Binding-site contacts:
Ligand atom O6 contacts residue ASN245 of chain 6.A at 4.4 Å.
Ligand atom C6 contacts residue LYS248 of chain 6.A at 4.3 Å.
Ligand atom C5 contacts residue ASN245 of chain 6.A at 3.9 Å.
Ligand atom C1 contacts residue ASN245 of chain 6.A at 4.0 Å.
Ligand atom O5 contacts residue ASN245 of chain 6.A at 3.0 Å (h-bond).
Ligand atom O4 contacts residue LEU249 of chain 6.A at 3.8 Å.
Ligand atom O4 contacts residue PHE278 of chain 6.A at 3.8 Å.
Ligand atom N2 contacts residue TYR237 of chain 6.A at 3.7 Å.
Ligand atom C2 contacts residue PRO281 of chain 6.A at 4.4 Å (hydrophobic).
Ligand atom C5 contacts residue ASN241 of chain 6.A at 3.6 Å.
Ligand atom O3 contacts residue PRO281 of chain 6.A at 4.0 Å.
Ligand atom O3 contacts residue VAL280 of chain 6.A at 3.8 Å.
Ligand atom C7 contacts residue ASN241 of chain 6.A at 3.9 Å.
Ligand atom C3 contacts residue VAL280 of chain 6.A at 4.4 Å (hydrophobic).
Ligand atom C5 contacts residue PRO281 of chain 6.A at 4.3 Å (hydrophobic).
Ligand atom C8 contacts residue TYR237 of chain 6.A at 4.1 Å (hydrophobic).
Ligand atom N2 contacts residue ASN241 of chain 6.A at 2.8 Å (h-bond).
Ligand atom O5 contacts residue ASN245 of chain 6.A at 4.3 Å.
Ligand atom C5 contacts residue ASN245 of chain 6.A at 3.8 Å.
Ligand atom C7 contacts residue PRO281 of chain 6.A at 4.4 Å (hydrophobic).
Ligand atom O2 contacts residue PRO281 of chain 6.A at 3.9 Å.
Ligand atom O7 contacts residue ASN241 of chain 6.A at 4.3 Å.
Ligand atom C1 contacts residue ASN245 of chain 6.A at 4.1 Å.
Ligand atom O5 contacts residue ASN241 of chain 6.A at 2.4 Å (h-bond).
Ligand atom C7 contacts residue TYR237 of chain 6.A at 4.3 Å (hydrophobic).
Ligand atom C6 contacts residue ASN245 of chain 6.A at 3.9 Å.
Ligand atom C6 contacts residue PRO281 of chain 6.A at 4.3 Å (hydrophobic).
Ligand atom C1 contacts residue ASN241 of chain 6.A at 1.4 Å.
Ligand atom C4 contacts residue PHE278 of chain 6.A at 3.2 Å (hydrophobic).
Ligand atom C3 contacts residue PHE278 of chain 6.A at 3.5 Å (hydrophobic).
Ligand atom C2 contacts residue ASN241 of chain 6.A at 2.4 Å.
Ligand atom C5 contacts residue PHE278 of chain 6.A at 4.4 Å (hydrophobic).
Ligand atom C3 contacts residue PRO281 of chain 6.A at 4.4 Å (hydrophobic).
Ligand atom C4 contacts residue ASN241 of chain 6.A at 4.2 Å.
Ligand atom O7 contacts residue PRO281 of chain 6.A at 3.6 Å.
Ligand atom O3 contacts residue PHE278 of chain 6.A at 3.5 Å (h-bond).
Ligand atom C6 contacts residue LEU249 of chain 6.A at 3.7 Å (hydrophobic).
Ligand atom O3 contacts residue PRO281 of chain 6.A at 3.9 Å.
Ligand atom C3 contacts residue ASN241 of chain 6.A at 3.7 Å.
Ligand atom C6 contacts residue ASN245 of chain 6.A at 3.5 Å.

This small molecule binds to this protein.
Small molecule (SMILES): CC(=O)N[C@H]1[C@H](O[C@H]2[C@H](O)[C@@H](NC(C)=O)CO[C@@H]2CO[C@H]2O[C@@H](C)[C@@H](O)[C@@H](O)[C@@H]2O)O[C@H](CO)[C@@H](O)[C@@H]1O

Sequence of chain 6.A:
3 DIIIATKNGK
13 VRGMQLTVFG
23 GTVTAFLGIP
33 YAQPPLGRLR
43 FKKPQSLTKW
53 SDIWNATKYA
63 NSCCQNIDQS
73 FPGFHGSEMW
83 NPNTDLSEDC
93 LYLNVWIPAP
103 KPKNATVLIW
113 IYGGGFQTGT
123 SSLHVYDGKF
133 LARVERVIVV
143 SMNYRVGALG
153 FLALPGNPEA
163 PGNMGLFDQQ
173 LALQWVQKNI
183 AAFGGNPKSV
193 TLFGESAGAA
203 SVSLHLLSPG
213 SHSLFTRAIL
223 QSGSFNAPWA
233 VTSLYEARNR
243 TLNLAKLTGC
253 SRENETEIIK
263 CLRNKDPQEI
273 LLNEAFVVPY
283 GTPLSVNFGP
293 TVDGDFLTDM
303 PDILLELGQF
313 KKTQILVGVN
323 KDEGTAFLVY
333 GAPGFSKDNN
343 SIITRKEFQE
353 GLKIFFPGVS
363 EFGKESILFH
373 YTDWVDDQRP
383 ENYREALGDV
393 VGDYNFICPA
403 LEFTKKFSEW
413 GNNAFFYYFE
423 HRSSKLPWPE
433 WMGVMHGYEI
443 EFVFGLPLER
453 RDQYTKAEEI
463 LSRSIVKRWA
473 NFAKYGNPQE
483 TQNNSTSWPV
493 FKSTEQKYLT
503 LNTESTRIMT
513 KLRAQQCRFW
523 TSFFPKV